The protein below binds the small molecule below.
Small molecule (SMILES): Nc1ncnc2c1ncn2[C@@H]1O[C@H](COP(=O)(O)OP(=O)(O)OP(O)(O)=S)[C@@H](O)[C@H]1O

Binding-site contacts:
Ligand atom O2B contacts residue GLY612 of chain 1.C at 3.1 Å (h-bond).
Ligand atom O2' contacts residue GLN768 of chain 1.C at 3.2 Å (h-bond).
Ligand atom S1G contacts residue ARG805 of chain 1.C at 2.7 Å (salt-bridge).
Ligand atom C2' contacts residue GLU615 of chain 1.C at 3.8 Å.
Ligand atom O2A contacts residue GLU615 of chain 1.C at 3.6 Å.
Ligand atom C8 contacts residue VAL611 of chain 1.C at 3.8 Å (hydrophobic).
Ligand atom S1G contacts residue THR609 of chain 1.C at 3.1 Å (h-bond).
Ligand atom C6 contacts residue ILE573 of chain 1.C at 3.7 Å (hydrophobic).
Ligand atom N6 contacts residue VAL572 of chain 1.C at 3.9 Å.
Ligand atom PB contacts residue LYS613 of chain 1.C at 3.8 Å.
Ligand atom O2A contacts residue LYS613 of chain 1.C at 3.5 Å (salt-bridge).
Ligand atom C2 contacts residue ARG571 of chain 1.C at 3.4 Å.
Ligand atom O2G contacts residue ARG746 of chain 1.D at 3.5 Å (salt-bridge).
Ligand atom N1 contacts residue VAL572 of chain 1.C at 3.7 Å.
Ligand atom N7 contacts residue GLY612 of chain 1.C at 3.5 Å.
Ligand atom O2A contacts residue THR614 of chain 1.C at 3.6 Å.
Ligand atom PG contacts residue ARG746 of chain 1.D at 3.8 Å.
Ligand atom N7 contacts residue VAL611 of chain 1.C at 2.8 Å (h-bond).
Ligand atom O2B contacts residue LYS613 of chain 1.C at 3.1 Å (salt-bridge).
Ligand atom O3' contacts residue GLU615 of chain 1.C at 3.1 Å (salt-bridge).
Ligand atom N1 contacts residue ILE573 of chain 1.C at 3.2 Å (h-bond).
Ligand atom O3G contacts residue LYS613 of chain 1.C at 3.7 Å.
Ligand atom O2B contacts residue VAL611 of chain 1.C at 3.7 Å.
Ligand atom N1 contacts residue ARG571 of chain 1.C at 3.6 Å.
Ligand atom N6 contacts residue VAL611 of chain 1.C at 3.6 Å (h-bond).
Ligand atom N6 contacts residue ILE573 of chain 1.C at 2.9 Å (h-bond).
Ligand atom C3' contacts residue GLU615 of chain 1.C at 3.3 Å.
Ligand atom C5 contacts residue VAL611 of chain 1.C at 3.7 Å (hydrophobic).
Ligand atom C8 contacts residue GLY610 of chain 1.C at 3.7 Å.
Ligand atom O2A contacts residue GLY612 of chain 1.C at 3.1 Å.
Ligand atom O3B contacts residue GLY610 of chain 1.C at 3.3 Å (h-bond).
Ligand atom O1B contacts residue THR614 of chain 1.C at 2.9 Å (h-bond).
Ligand atom O3B contacts residue ARG805 of chain 1.C at 3.9 Å.
Ligand atom C8 contacts residue ALA804 of chain 1.C at 3.9 Å (hydrophobic).
Ligand atom O2B contacts residue THR614 of chain 1.C at 3.7 Å.
Ligand atom O3A contacts residue ARG805 of chain 1.C at 3.0 Å (salt-bridge).
Ligand atom O3B contacts residue LYS613 of chain 1.C at 3.2 Å (salt-bridge).
Ligand atom S1G contacts residue ARG746 of chain 1.D at 2.8 Å (salt-bridge).
Ligand atom PG contacts residue ARG805 of chain 1.C at 3.8 Å.
Ligand atom C5' contacts residue ARG805 of chain 1.C at 3.8 Å.

Sequence of chain 1.D:
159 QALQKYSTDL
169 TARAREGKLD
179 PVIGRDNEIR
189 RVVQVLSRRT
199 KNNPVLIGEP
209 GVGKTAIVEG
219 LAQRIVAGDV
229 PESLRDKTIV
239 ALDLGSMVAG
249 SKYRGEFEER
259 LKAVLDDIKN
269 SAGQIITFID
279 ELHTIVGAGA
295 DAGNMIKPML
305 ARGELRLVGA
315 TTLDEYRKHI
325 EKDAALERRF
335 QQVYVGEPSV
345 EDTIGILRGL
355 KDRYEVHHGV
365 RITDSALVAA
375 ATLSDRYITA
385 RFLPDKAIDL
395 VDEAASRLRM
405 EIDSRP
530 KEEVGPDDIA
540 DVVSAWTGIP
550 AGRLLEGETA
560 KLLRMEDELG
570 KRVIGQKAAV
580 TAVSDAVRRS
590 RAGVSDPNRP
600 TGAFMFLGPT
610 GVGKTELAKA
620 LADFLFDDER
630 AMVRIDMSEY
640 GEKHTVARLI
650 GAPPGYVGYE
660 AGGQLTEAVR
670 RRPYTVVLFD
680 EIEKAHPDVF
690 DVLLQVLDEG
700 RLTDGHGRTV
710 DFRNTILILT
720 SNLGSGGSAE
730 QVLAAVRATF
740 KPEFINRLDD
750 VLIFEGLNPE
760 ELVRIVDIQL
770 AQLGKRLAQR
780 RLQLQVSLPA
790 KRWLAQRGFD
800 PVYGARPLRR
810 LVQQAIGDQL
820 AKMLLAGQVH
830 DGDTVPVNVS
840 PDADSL

Sequence of chain 1.C:
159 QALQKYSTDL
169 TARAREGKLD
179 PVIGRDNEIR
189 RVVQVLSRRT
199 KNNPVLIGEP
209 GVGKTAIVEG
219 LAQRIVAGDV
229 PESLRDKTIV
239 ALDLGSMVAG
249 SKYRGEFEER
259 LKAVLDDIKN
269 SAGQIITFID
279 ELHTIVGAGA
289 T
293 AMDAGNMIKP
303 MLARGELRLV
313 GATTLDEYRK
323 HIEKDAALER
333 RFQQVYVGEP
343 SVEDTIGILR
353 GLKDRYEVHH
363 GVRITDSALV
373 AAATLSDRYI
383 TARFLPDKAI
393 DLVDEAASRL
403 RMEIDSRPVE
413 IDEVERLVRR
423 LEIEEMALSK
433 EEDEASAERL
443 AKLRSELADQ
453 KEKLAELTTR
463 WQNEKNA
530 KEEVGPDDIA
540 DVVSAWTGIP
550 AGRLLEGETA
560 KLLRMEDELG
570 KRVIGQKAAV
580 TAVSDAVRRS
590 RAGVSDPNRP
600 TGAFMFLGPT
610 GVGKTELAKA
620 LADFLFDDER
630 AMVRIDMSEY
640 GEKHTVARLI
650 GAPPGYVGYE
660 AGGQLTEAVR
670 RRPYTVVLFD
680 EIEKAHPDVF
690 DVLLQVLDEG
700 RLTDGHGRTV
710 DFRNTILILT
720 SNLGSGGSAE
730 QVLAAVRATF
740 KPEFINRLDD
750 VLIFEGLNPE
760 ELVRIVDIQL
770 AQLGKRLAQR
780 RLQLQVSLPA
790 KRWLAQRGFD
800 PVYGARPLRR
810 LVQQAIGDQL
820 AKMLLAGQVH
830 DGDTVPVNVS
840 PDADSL